Sequence of chain 1.B:
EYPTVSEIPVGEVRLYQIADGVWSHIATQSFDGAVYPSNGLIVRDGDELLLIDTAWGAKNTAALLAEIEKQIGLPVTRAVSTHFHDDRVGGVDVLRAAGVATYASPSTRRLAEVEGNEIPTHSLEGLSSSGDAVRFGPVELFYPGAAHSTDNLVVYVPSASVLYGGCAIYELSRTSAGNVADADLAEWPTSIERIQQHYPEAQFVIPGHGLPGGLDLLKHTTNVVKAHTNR

Binding-site contacts:
Ligand atom C04 contacts residue ZN1 of chain 1.G at 2.9 Å.
Ligand atom S13 contacts residue PHE31 of chain 1.B at 3.6 Å.
Ligand atom C05 contacts residue ARG174 of chain 1.B at 4.1 Å.
Ligand atom N03 contacts residue HIS209 of chain 1.B at 3.0 Å (h-bond).
Ligand atom C05 contacts residue HIS209 of chain 1.B at 3.5 Å.
Ligand atom O06 contacts residue HIS148 of chain 1.B at 3.9 Å.
Ligand atom S13 contacts residue TRP56 of chain 1.B at 3.8 Å.
Ligand atom O06 contacts residue ZN1 of chain 1.G at 4.1 Å.
Ligand atom C05 contacts residue HIS148 of chain 1.B at 3.6 Å.
Ligand atom N01 contacts residue TRP56 of chain 1.B at 3.0 Å.
Ligand atom C09 contacts residue PHE31 of chain 1.B at 4.0 Å (hydrophobic).
Ligand atom C12 contacts residue ARG174 of chain 1.B at 3.9 Å.
Ligand atom C02 contacts residue ASP87 of chain 1.B at 3.4 Å.
Ligand atom C02 contacts residue TRP56 of chain 1.B at 3.8 Å (hydrophobic).
Ligand atom C10 contacts residue PHE31 of chain 1.B at 3.9 Å (hydrophobic).
Ligand atom O07 contacts residue CYS167 of chain 1.B at 3.3 Å (h-bond).
Ligand atom C11 contacts residue TYR36 of chain 1.B at 3.3 Å (hydrophobic).
Ligand atom C08 contacts residue ASN179 of chain 1.B at 4.0 Å.
Ligand atom C08 contacts residue ZN1 of chain 1.G at 4.2 Å.
Ligand atom C12 contacts residue HIS209 of chain 1.B at 3.9 Å.
Ligand atom O07 contacts residue ZN1 of chain 1.G at 2.3 Å.
Ligand atom O07 contacts residue HIS148 of chain 1.B at 3.1 Å.
Ligand atom N03 contacts residue ZN1 of chain 1.G at 2.2 Å.
Ligand atom O07 contacts residue HIS209 of chain 1.B at 3.1 Å (h-bond).
Ligand atom C04 contacts residue HIS209 of chain 1.B at 3.5 Å.
Ligand atom N01 contacts residue ASP87 of chain 1.B at 3.1 Å (salt-bridge).
Ligand atom C05 contacts residue ZN1 of chain 1.G at 2.9 Å.
Ligand atom C09 contacts residue ASN179 of chain 1.B at 3.4 Å.
Ligand atom N01 contacts residue ZN1 of chain 1.G at 3.8 Å.
Ligand atom C02 contacts residue HIS209 of chain 1.B at 3.7 Å.
Ligand atom C04 contacts residue ASN179 of chain 1.B at 4.2 Å.
Ligand atom O06 contacts residue ASN179 of chain 1.B at 4.1 Å.
Ligand atom C12 contacts residue TYR36 of chain 1.B at 3.6 Å (hydrophobic).
Ligand atom N01 contacts residue HIS209 of chain 1.B at 4.0 Å.
Ligand atom N03 contacts residue ASP87 of chain 1.B at 3.1 Å (salt-bridge).
Ligand atom C09 contacts residue ARG174 of chain 1.B at 4.2 Å.
Ligand atom C10 contacts residue TYR36 of chain 1.B at 3.5 Å (hydrophobic).
Ligand atom O06 contacts residue ARG174 of chain 1.B at 3.0 Å (salt-bridge).
Ligand atom C02 contacts residue ZN1 of chain 1.G at 3.2 Å.
Ligand atom C11 contacts residue ARG174 of chain 1.B at 4.0 Å.

The small molecule below binds the protein below.
Small molecule (SMILES): C=CCCc1sc(N)nc1C(=O)O